Sequence of chain 1.Q:
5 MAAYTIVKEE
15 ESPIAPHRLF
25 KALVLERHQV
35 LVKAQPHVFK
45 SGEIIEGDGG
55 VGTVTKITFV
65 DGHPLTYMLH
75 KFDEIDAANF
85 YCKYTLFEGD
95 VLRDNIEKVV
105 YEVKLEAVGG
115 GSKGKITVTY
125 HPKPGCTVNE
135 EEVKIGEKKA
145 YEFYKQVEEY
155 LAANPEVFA

Binding-site contacts:
Ligand atom O3 contacts residue ALA144 of chain 1.Q at 3.9 Å.
Ligand atom C1 contacts residue LYS143 of chain 1.Q at 4.0 Å.
Ligand atom C5 contacts residue LYS143 of chain 1.Q at 3.8 Å.
Ligand atom O1 contacts residue TYR105 of chain 1.Q at 3.6 Å (h-bond).
Ligand atom O1 contacts residue ARG31 of chain 1.Q at 3.6 Å (salt-bridge).
Ligand atom C15 contacts residue VAL95 of chain 1.Q at 3.6 Å (hydrophobic).
Ligand atom C7 contacts residue GLN39 of chain 1.Q at 4.1 Å.
Ligand atom C15 contacts residue GLY140 of chain 1.Q at 4.0 Å.
Ligand atom C6 contacts residue PHE43 of chain 1.Q at 3.7 Å (hydrophobic).
Ligand atom O2 contacts residue LYS143 of chain 1.Q at 4.0 Å.
Ligand atom C13 contacts residue TYR105 of chain 1.Q at 4.0 Å (hydrophobic).
Ligand atom O2 contacts residue GLY140 of chain 1.Q at 3.8 Å.
Ligand atom C6 contacts residue LEU35 of chain 1.Q at 4.2 Å (hydrophobic).
Ligand atom S contacts residue TYR105 of chain 1.Q at 3.7 Å.
Ligand atom C6 contacts residue LYS143 of chain 1.Q at 4.2 Å.
Ligand atom C7 contacts residue PHE147 of chain 1.Q at 4.1 Å (hydrophobic).
Ligand atom C16 contacts residue VAL95 of chain 1.Q at 3.9 Å (hydrophobic).
Ligand atom S contacts residue ARG31 of chain 1.Q at 3.7 Å.
Ligand atom C12 contacts residue TYR105 of chain 1.Q at 3.4 Å (hydrophobic).
Ligand atom C13 contacts residue GLY140 of chain 1.Q at 3.4 Å.
Ligand atom O3 contacts residue TYR105 of chain 1.Q at 4.0 Å.
Ligand atom N contacts residue MET72 of chain 1.Q at 3.9 Å.
Ligand atom C3 contacts residue PHE63 of chain 1.Q at 4.0 Å (hydrophobic).
Ligand atom C4 contacts residue PHE43 of chain 1.Q at 3.7 Å (hydrophobic).
Ligand atom C12 contacts residue GLY140 of chain 1.Q at 4.1 Å.
Ligand atom C14 contacts residue TYR124 of chain 1.Q at 3.8 Å (hydrophobic).
Ligand atom C9 contacts residue LYS143 of chain 1.Q at 3.8 Å.
Ligand atom C7 contacts residue LEU35 of chain 1.Q at 3.5 Å (hydrophobic).
Ligand atom O3 contacts residue ARG31 of chain 1.Q at 2.6 Å (salt-bridge).
Ligand atom O2 contacts residue TYR105 of chain 1.Q at 2.9 Å (h-bond).
Ligand atom C10 contacts residue LYS143 of chain 1.Q at 3.6 Å.
Ligand atom C14 contacts residue VAL95 of chain 1.Q at 3.9 Å (hydrophobic).
Ligand atom C1 contacts residue MET72 of chain 1.Q at 4.0 Å (hydrophobic).
Ligand atom C5 contacts residue PHE43 of chain 1.Q at 3.8 Å (hydrophobic).
Ligand atom C8 contacts residue ALA144 of chain 1.Q at 4.2 Å (hydrophobic).
Ligand atom C8 contacts residue LEU35 of chain 1.Q at 4.0 Å (hydrophobic).
Ligand atom C14 contacts residue GLY140 of chain 1.Q at 3.4 Å.
Ligand atom C6 contacts residue GLN39 of chain 1.Q at 3.4 Å.
Ligand atom C13 contacts residue TYR124 of chain 1.Q at 3.3 Å (hydrophobic).
Ligand atom O1 contacts residue MET72 of chain 1.Q at 3.8 Å.

This small molecule binds to this protein.
Small molecule (SMILES): O=S(=O)(O)c1cccc2cccc(Nc3ccccc3)c12